Sequence of chain 1.C:
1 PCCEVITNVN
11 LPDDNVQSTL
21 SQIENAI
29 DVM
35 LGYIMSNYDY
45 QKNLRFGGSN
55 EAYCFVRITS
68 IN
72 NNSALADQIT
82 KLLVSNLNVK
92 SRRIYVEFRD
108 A

The small molecule below binds the protein below.
Small molecule (SMILES): Cc1cc(Oc2cccc(O)c2)cc(-c2ccccc2)n1

Binding-site contacts:
Ligand atom CAA contacts residue TYR37 of chain 1.A at 3.5 Å (hydrophobic).
Ligand atom CAG contacts residue TYR96 of chain 1.C at 3.9 Å (hydrophobic).
Ligand atom CAH contacts residue PRO1 of chain 1.A at 3.5 Å (hydrophobic).
Ligand atom OAO contacts residue PRO1 of chain 1.A at 2.4 Å (h-bond).
Ligand atom CAL contacts residue PRO1 of chain 1.A at 3.3 Å (hydrophobic).
Ligand atom CAG contacts residue PRO1 of chain 1.A at 4.1 Å (hydrophobic).
Ligand atom CAS contacts residue SER64 of chain 1.A at 3.7 Å.
Ligand atom CAJ contacts residue SER64 of chain 1.A at 4.4 Å.
Ligand atom CAS contacts residue TYR37 of chain 1.A at 4.2 Å (hydrophobic).
Ligand atom CAC contacts residue ASN106 of chain 1.A at 3.5 Å.
Ligand atom CAS contacts residue PRO1 of chain 1.A at 3.5 Å (hydrophobic).
Ligand atom CAP contacts residue SER64 of chain 1.A at 4.0 Å.
Ligand atom OAO contacts residue SER64 of chain 1.A at 4.1 Å.
Ligand atom CAF contacts residue PHE59 of chain 1.C at 3.9 Å (hydrophobic).
Ligand atom CAK contacts residue TYR37 of chain 1.A at 3.2 Å (hydrophobic).
Ligand atom CAI contacts residue ASN106 of chain 1.A at 4.4 Å.
Ligand atom OAB contacts residue PHE50 of chain 1.C at 3.1 Å.
Ligand atom CAH contacts residue CYS2 of chain 1.A at 4.4 Å (hydrophobic).
Ligand atom CAD contacts residue ASN106 of chain 1.A at 3.7 Å.
Ligand atom CAM contacts residue SER64 of chain 1.A at 3.6 Å.
Ligand atom CAE contacts residue ASN106 of chain 1.A at 4.2 Å.
Ligand atom CAQ contacts residue PRO1 of chain 1.A at 3.8 Å (hydrophobic).
Ligand atom CAU contacts residue SER64 of chain 1.A at 3.8 Å.
Ligand atom CAK contacts residue PRO1 of chain 1.A at 4.0 Å (hydrophobic).
Ligand atom CAK contacts residue SER64 of chain 1.A at 3.9 Å.
Ligand atom OAB contacts residue TYR37 of chain 1.A at 4.0 Å.
Ligand atom CAG contacts residue PHE59 of chain 1.C at 4.4 Å (hydrophobic).
Ligand atom CAF contacts residue MET39 of chain 1.A at 4.0 Å (hydrophobic).
Ligand atom CAF contacts residue PRO1 of chain 1.A at 4.0 Å (hydrophobic).
Ligand atom CAG contacts residue MET39 of chain 1.A at 3.8 Å (hydrophobic).
Ligand atom CAR contacts residue PRO1 of chain 1.A at 3.1 Å (hydrophobic).
Ligand atom CAF contacts residue TYR96 of chain 1.C at 4.1 Å (hydrophobic).
Ligand atom CAQ contacts residue PHE50 of chain 1.C at 4.3 Å (hydrophobic).
Ligand atom CAT contacts residue SER64 of chain 1.A at 4.5 Å.
Ligand atom CAQ contacts residue MET39 of chain 1.A at 4.4 Å (hydrophobic).
Ligand atom NAN contacts residue SER64 of chain 1.A at 4.0 Å.
Ligand atom CAG contacts residue TYR57 of chain 1.C at 4.2 Å (hydrophobic).
Ligand atom CAL contacts residue TYR37 of chain 1.A at 3.9 Å (hydrophobic).
Ligand atom CAP contacts residue TYR37 of chain 1.A at 3.8 Å (hydrophobic).
Ligand atom CAQ contacts residue TYR96 of chain 1.C at 4.5 Å (hydrophobic).

Sequence of chain 1.A:
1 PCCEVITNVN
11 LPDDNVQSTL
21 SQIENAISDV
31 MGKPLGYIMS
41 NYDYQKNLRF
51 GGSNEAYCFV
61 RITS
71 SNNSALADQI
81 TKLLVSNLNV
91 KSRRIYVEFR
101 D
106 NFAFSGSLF